Binding-site contacts:
Ligand atom O1S6 contacts residue GLY53 of chain 1.DA at 4.0 Å.
Ligand atom C2 contacts residue ASN48 of chain 1.DA at 2.4 Å.
Ligand atom O6 contacts residue THR50 of chain 1.DA at 4.5 Å.
Ligand atom C8 contacts residue TYR59 of chain 1.DA at 3.9 Å (hydrophobic).
Ligand atom C8 contacts residue THR57 of chain 1.DA at 3.9 Å.
Ligand atom O7 contacts residue TYR59 of chain 1.DA at 2.4 Å (h-bond).
Ligand atom C6 contacts residue THR50 of chain 1.DA at 3.6 Å.
Ligand atom O7 contacts residue THR57 of chain 1.DA at 3.8 Å.
Ligand atom C5 contacts residue THR50 of chain 1.DA at 3.8 Å.
Ligand atom C8 contacts residue SER55 of chain 1.DA at 3.2 Å.
Ligand atom C8 contacts residue ARG56 of chain 1.DA at 4.3 Å.
Ligand atom C4 contacts residue ASN48 of chain 1.DA at 4.2 Å.
Ligand atom C7 contacts residue TYR139 of chain 1.DA at 3.8 Å (hydrophobic).
Ligand atom C7 contacts residue SER55 of chain 1.DA at 4.3 Å.
Ligand atom N2 contacts residue ASN48 of chain 1.DA at 2.8 Å (h-bond).
Ligand atom C8 contacts residue THR50 of chain 1.DA at 4.3 Å.
Ligand atom C3 contacts residue ASN48 of chain 1.DA at 3.8 Å.
Ligand atom O7 contacts residue ASN48 of chain 1.DA at 3.7 Å.
Ligand atom C8 contacts residue TYR139 of chain 1.DA at 3.4 Å (hydrophobic).
Ligand atom C5 contacts residue ASN48 of chain 1.DA at 3.7 Å.
Ligand atom C1 contacts residue THR50 of chain 1.DA at 4.4 Å.
Ligand atom C7 contacts residue TYR59 of chain 1.DA at 3.4 Å (hydrophobic).
Ligand atom C7 contacts residue SER54 of chain 1.DA at 4.4 Å.
Ligand atom O5 contacts residue THR50 of chain 1.DA at 3.8 Å.
Ligand atom C7 contacts residue THR57 of chain 1.DA at 4.0 Å.
Ligand atom O5 contacts residue ASN48 of chain 1.DA at 2.4 Å (h-bond).
Ligand atom N2 contacts residue TYR139 of chain 1.DA at 3.6 Å.
Ligand atom C8 contacts residue SER54 of chain 1.DA at 3.1 Å.
Ligand atom C8 contacts residue PHE115 of chain 1.DA at 4.0 Å (hydrophobic).
Ligand atom C7 contacts residue ASN48 of chain 1.DA at 3.5 Å.
Ligand atom C1 contacts residue ASN48 of chain 1.DA at 1.4 Å.

Sequence of chain 1.DA:
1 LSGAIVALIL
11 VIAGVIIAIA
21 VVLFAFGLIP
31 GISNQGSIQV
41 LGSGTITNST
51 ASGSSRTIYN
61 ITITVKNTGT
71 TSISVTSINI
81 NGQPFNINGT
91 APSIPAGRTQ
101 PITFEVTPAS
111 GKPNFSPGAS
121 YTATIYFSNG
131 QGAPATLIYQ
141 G

This protein binds this small molecule.
Small molecule (SMILES): CC(=O)N[C@H]1[C@H](O[C@H]2[C@H](O)[C@@H](NC(C)=O)CO[C@@H]2CO)O[C@H](CO)[C@@H](O)[C@@H]1O[C@@H]1O[C@H](CS(=O)(=O)O)[C@@H](O)[C@H](O)[C@H]1O